Sequence of chain 1.C:
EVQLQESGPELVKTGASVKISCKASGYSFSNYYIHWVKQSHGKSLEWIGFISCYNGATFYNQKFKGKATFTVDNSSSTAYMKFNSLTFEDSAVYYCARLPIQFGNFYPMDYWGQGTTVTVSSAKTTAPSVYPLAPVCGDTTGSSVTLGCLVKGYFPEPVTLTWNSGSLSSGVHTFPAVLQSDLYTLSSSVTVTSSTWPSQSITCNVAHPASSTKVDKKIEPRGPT

Sequence of chain 1.A:
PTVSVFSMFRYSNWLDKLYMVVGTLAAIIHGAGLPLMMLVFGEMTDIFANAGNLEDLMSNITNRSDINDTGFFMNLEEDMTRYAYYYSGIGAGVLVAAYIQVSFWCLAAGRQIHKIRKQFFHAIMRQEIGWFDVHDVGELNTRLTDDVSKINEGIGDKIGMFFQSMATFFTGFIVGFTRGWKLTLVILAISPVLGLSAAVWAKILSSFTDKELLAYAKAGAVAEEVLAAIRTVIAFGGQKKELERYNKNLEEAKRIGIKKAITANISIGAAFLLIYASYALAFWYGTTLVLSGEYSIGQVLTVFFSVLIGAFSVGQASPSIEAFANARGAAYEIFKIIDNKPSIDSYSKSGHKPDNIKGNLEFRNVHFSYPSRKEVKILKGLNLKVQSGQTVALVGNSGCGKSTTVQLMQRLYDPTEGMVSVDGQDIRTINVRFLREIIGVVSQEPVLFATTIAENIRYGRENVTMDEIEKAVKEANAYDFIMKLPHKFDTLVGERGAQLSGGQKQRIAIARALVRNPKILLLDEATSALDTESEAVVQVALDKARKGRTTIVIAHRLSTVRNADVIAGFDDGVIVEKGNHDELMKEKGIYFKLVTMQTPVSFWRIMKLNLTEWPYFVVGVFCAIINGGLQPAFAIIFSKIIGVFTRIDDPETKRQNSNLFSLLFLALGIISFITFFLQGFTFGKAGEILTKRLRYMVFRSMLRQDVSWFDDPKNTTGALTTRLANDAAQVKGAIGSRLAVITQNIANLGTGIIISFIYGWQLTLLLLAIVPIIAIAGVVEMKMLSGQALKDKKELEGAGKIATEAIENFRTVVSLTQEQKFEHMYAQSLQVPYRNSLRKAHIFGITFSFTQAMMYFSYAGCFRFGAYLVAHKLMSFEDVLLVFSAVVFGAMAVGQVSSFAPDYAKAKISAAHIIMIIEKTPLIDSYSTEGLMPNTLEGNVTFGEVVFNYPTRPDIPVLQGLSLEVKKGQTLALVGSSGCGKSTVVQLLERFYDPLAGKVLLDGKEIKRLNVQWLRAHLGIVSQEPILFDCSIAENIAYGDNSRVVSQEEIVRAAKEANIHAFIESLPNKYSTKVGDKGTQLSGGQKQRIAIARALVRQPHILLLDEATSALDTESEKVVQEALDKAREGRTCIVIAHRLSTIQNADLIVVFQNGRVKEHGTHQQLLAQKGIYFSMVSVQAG

Binding-site contacts:
Ligand atom C3 contacts residue ASN99 of chain 1.A at 3.7 Å.
Ligand atom C2 contacts residue ILE98 of chain 1.A at 3.8 Å (hydrophobic).
Ligand atom O5 contacts residue ARG95 of chain 1.A at 4.0 Å.
Ligand atom C2 contacts residue ASN99 of chain 1.A at 2.5 Å.
Ligand atom O5 contacts residue ASN99 of chain 1.A at 2.2 Å (h-bond).
Ligand atom O7 contacts residue LYS65 of chain 1.C at 4.1 Å.
Ligand atom C5 contacts residue ASN99 of chain 1.A at 3.5 Å.
Ligand atom O3 contacts residue ILE98 of chain 1.A at 4.4 Å.
Ligand atom C7 contacts residue ASN99 of chain 1.A at 3.7 Å.
Ligand atom N2 contacts residue ILE98 of chain 1.A at 3.4 Å.
Ligand atom O7 contacts residue ASN99 of chain 1.A at 3.8 Å.
Ligand atom N2 contacts residue ASN99 of chain 1.A at 3.0 Å (h-bond).
Ligand atom C1 contacts residue ASN99 of chain 1.A at 1.2 Å.
Ligand atom C4 contacts residue ASN99 of chain 1.A at 4.1 Å.

This small molecule binds to this protein.
Small molecule (SMILES): CC(=O)N[C@@H]1[C@@H](O)[C@H](O)[C@@H](CO)O[C@H]1O